Sequence of chain 1.A:
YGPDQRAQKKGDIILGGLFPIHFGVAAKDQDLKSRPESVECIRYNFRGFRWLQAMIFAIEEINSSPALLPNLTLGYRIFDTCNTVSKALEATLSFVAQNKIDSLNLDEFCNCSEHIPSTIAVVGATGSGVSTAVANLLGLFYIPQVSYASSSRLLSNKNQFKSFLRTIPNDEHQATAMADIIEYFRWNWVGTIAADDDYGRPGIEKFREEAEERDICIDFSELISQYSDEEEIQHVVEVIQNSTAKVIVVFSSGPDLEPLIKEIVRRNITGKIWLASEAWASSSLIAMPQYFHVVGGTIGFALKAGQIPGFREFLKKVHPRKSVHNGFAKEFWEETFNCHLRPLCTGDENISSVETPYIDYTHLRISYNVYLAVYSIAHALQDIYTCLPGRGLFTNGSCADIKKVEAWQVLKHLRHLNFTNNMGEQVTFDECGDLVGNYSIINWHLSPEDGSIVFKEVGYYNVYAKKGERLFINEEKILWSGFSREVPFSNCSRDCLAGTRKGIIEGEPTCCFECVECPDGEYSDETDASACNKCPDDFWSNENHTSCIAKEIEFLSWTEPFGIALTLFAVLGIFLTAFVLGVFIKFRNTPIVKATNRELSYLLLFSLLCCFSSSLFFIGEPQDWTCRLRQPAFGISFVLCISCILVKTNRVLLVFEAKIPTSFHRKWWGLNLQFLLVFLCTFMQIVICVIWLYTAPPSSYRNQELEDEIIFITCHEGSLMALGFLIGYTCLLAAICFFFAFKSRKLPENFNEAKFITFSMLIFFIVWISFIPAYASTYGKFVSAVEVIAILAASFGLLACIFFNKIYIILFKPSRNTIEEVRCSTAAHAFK

This small molecule binds to this protein.
Small molecule (SMILES): CC(=O)N[C@@H]1[C@@H](O)[C@H](O)[C@@H](CO)O[C@H]1O

Binding-site contacts:
Ligand atom N2 contacts residue ASN261 of chain 1.A at 2.9 Å (h-bond).
Ligand atom C7 contacts residue VAL258 of chain 1.A at 4.5 Å (hydrophobic).
Ligand atom O3 contacts residue GLU257 of chain 1.A at 3.8 Å.
Ligand atom C7 contacts residue GLU257 of chain 1.A at 3.8 Å.
Ligand atom C7 contacts residue ASN261 of chain 1.A at 3.2 Å.
Ligand atom N2 contacts residue GLU257 of chain 1.A at 2.7 Å (salt-bridge).
Ligand atom C2 contacts residue GLU257 of chain 1.A at 3.4 Å.
Ligand atom C1 contacts residue GLU257 of chain 1.A at 3.8 Å.
Ligand atom C3 contacts residue ASN261 of chain 1.A at 3.8 Å.
Ligand atom C8 contacts residue GLU257 of chain 1.A at 3.7 Å.
Ligand atom O7 contacts residue ASN261 of chain 1.A at 3.0 Å (h-bond).
Ligand atom C1 contacts residue ASN261 of chain 1.A at 1.4 Å.
Ligand atom O7 contacts residue VAL258 of chain 1.A at 4.4 Å.
Ligand atom C8 contacts residue HIS254 of chain 1.A at 4.1 Å.
Ligand atom C2 contacts residue ASN261 of chain 1.A at 2.5 Å.
Ligand atom C8 contacts residue VAL258 of chain 1.A at 3.6 Å (hydrophobic).
Ligand atom C4 contacts residue ASN261 of chain 1.A at 4.2 Å.
Ligand atom C3 contacts residue GLU257 of chain 1.A at 3.2 Å.
Ligand atom O5 contacts residue ASN261 of chain 1.A at 2.3 Å (h-bond).
Ligand atom C8 contacts residue ASN261 of chain 1.A at 4.4 Å.
Ligand atom C5 contacts residue ASN261 of chain 1.A at 3.6 Å.